Sequence of chain 1.A:
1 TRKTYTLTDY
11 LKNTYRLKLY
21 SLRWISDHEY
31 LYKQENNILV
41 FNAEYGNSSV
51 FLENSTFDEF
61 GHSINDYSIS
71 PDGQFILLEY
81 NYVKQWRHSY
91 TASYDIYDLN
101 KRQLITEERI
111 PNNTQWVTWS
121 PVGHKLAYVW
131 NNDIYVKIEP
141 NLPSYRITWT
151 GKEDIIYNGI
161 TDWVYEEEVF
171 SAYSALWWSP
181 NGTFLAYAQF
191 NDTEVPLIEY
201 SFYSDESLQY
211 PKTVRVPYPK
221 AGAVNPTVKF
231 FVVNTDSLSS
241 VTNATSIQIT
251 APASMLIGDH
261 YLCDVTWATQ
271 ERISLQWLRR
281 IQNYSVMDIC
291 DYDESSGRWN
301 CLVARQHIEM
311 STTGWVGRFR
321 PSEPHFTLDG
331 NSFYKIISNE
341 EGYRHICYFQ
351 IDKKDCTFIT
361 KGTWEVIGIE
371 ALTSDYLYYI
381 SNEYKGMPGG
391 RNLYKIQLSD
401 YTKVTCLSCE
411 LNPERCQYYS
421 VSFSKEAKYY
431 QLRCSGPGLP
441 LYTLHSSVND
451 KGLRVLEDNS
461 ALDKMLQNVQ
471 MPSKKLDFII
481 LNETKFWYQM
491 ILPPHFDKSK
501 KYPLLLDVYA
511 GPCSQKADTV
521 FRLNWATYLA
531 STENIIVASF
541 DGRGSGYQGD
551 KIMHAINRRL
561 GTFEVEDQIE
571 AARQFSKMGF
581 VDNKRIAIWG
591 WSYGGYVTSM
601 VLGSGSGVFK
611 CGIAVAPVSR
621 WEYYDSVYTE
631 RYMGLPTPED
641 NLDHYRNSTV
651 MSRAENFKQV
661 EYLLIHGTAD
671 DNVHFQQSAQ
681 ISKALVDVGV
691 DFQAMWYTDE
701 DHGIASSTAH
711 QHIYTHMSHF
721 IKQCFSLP

Binding-site contacts:
Ligand atom C8 contacts residue THR242 of chain 1.A at 4.2 Å.
Ligand atom C5 contacts residue TRP149 of chain 1.A at 3.8 Å (hydrophobic).
Ligand atom C1 contacts residue ASN243 of chain 1.A at 1.4 Å.
Ligand atom C4 contacts residue ASN243 of chain 1.A at 4.2 Å.
Ligand atom C6 contacts residue TRP149 of chain 1.A at 4.1 Å (hydrophobic).
Ligand atom O5 contacts residue ASN243 of chain 1.A at 2.4 Å (h-bond).
Ligand atom C3 contacts residue ASN243 of chain 1.A at 3.8 Å.
Ligand atom C8 contacts residue ASN243 of chain 1.A at 4.1 Å.
Ligand atom C1 contacts residue TRP149 of chain 1.A at 3.9 Å (hydrophobic).
Ligand atom C5 contacts residue ASN243 of chain 1.A at 3.7 Å.
Ligand atom O7 contacts residue ASN243 of chain 1.A at 3.2 Å (h-bond).
Ligand atom C2 contacts residue ASN243 of chain 1.A at 2.5 Å.
Ligand atom O5 contacts residue TRP149 of chain 1.A at 4.1 Å.
Ligand atom N2 contacts residue ASN243 of chain 1.A at 2.9 Å (h-bond).
Ligand atom C7 contacts residue ASN243 of chain 1.A at 3.2 Å.
Ligand atom C8 contacts residue VAL241 of chain 1.A at 3.1 Å (hydrophobic).

This protein binds this small molecule.
Small molecule (SMILES): CC(=O)N[C@@H]1[C@@H](O)[C@H](O)[C@@H](CO)O[C@H]1O